Binding-site contacts:
Ligand atom C4 contacts residue MN1 of chain 1.C at 3.0 Å.
Ligand atom C3 contacts residue TYR257 of chain 1.A at 3.0 Å (hydrophobic).
Ligand atom O3 contacts residue MN1 of chain 1.C at 1.9 Å.
Ligand atom O1 contacts residue ARG293 of chain 1.A at 2.8 Å.
Ligand atom C2 contacts residue HIS248 of chain 1.A at 3.5 Å.
Ligand atom O1 contacts residue ARG243 of chain 1.A at 2.9 Å (salt-bridge).
Ligand atom C6 contacts residue VAL250 of chain 1.A at 3.2 Å (hydrophobic).
Ligand atom C3 contacts residue HIS248 of chain 1.A at 3.7 Å.
Ligand atom C8 contacts residue ARG293 of chain 1.A at 3.5 Å.
Ligand atom C1 contacts residue TRP192 of chain 1.A at 3.6 Å (hydrophobic).
Ligand atom C4 contacts residue TRP192 of chain 1.A at 3.6 Å (hydrophobic).
Ligand atom C5 contacts residue SER251 of chain 1.A at 3.3 Å.
Ligand atom O4 contacts residue HIS155 of chain 1.A at 3.0 Å (h-bond).
Ligand atom C2 contacts residue TYR257 of chain 1.A at 3.2 Å (hydrophobic).
Ligand atom O2 contacts residue HIS248 of chain 1.A at 2.5 Å (h-bond).
Ligand atom O4 contacts residue TYR269 of chain 1.A at 3.6 Å.
Ligand atom O2 contacts residue ARG243 of chain 1.A at 2.9 Å (salt-bridge).
Ligand atom C5 contacts residue TRP192 of chain 1.A at 3.4 Å (hydrophobic).
Ligand atom C6 contacts residue HIS248 of chain 1.A at 3.4 Å.
Ligand atom O3 contacts residue TYR257 of chain 1.A at 2.7 Å (h-bond).
Ligand atom O4 contacts residue MN1 of chain 1.C at 2.1 Å.
Ligand atom O4 contacts residue HIS200 of chain 1.A at 3.3 Å (h-bond).
Ligand atom O3 contacts residue GLU267 of chain 1.A at 3.1 Å (salt-bridge).
Ligand atom C8 contacts residue ARG243 of chain 1.A at 3.7 Å.
Ligand atom O2 contacts residue ARG293 of chain 1.A at 2.8 Å (salt-bridge).
Ligand atom C8 contacts residue HIS248 of chain 1.A at 3.3 Å.
Ligand atom C7 contacts residue HIS248 of chain 1.A at 3.7 Å.
Ligand atom O4 contacts residue GLU267 of chain 1.A at 3.3 Å (salt-bridge).
Ligand atom C5 contacts residue HIS248 of chain 1.A at 3.4 Å.
Ligand atom C4 contacts residue HIS248 of chain 1.A at 3.5 Å.
Ligand atom C7 contacts residue TRP192 of chain 1.A at 3.7 Å (hydrophobic).
Ligand atom C6 contacts residue SER251 of chain 1.A at 3.9 Å.
Ligand atom C1 contacts residue HIS248 of chain 1.A at 3.4 Å.
Ligand atom C5 contacts residue VAL250 of chain 1.A at 3.6 Å (hydrophobic).
Ligand atom C6 contacts residue TRP192 of chain 1.A at 3.6 Å (hydrophobic).
Ligand atom O1 contacts residue TRP304 of chain 1.A at 3.5 Å.
Ligand atom C4 contacts residue GLU267 of chain 1.A at 3.9 Å.
Ligand atom C7 contacts residue ARG293 of chain 1.A at 3.4 Å.
Ligand atom C3 contacts residue MN1 of chain 1.C at 2.9 Å.
Ligand atom O3 contacts residue HIS214 of chain 1.A at 2.8 Å (h-bond).

Sequence of chain 1.A:
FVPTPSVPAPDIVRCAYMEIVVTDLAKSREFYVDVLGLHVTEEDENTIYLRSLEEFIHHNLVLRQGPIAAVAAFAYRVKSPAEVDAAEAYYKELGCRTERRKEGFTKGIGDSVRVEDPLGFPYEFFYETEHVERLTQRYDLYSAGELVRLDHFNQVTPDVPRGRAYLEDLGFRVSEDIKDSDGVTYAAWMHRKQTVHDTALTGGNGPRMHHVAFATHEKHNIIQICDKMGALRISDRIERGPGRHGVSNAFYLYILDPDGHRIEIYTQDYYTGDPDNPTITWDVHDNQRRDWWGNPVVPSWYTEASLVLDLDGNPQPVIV

The small molecule below binds the protein below.
Small molecule (SMILES): O=C(O)Cc1ccc(O)c(O)c1